Binding-site contacts:
Ligand atom O6 contacts residue ASN171 of chain 1.C at 4.3 Å.
Ligand atom C8 contacts residue TYR144 of chain 1.C at 3.5 Å (hydrophobic).
Ligand atom C8 contacts residue ASN171 of chain 1.C at 4.1 Å.
Ligand atom O5 contacts residue TYR144 of chain 1.C at 2.4 Å (h-bond).
Ligand atom C8 contacts residue PHE169 of chain 1.C at 4.4 Å (hydrophobic).
Ligand atom O7 contacts residue SER180 of chain 1.C at 2.6 Å (h-bond).
Ligand atom C2 contacts residue SER180 of chain 1.C at 3.9 Å.
Ligand atom C4 contacts residue ASN171 of chain 1.C at 4.3 Å.
Ligand atom C3 contacts residue TYR144 of chain 1.C at 4.4 Å (hydrophobic).
Ligand atom N2 contacts residue SER180 of chain 1.C at 2.7 Å (h-bond).
Ligand atom C5 contacts residue ASN171 of chain 1.C at 3.6 Å.
Ligand atom C3 contacts residue ASN171 of chain 1.C at 3.9 Å.
Ligand atom C7 contacts residue TYR144 of chain 1.C at 4.1 Å (hydrophobic).
Ligand atom C5 contacts residue TYR144 of chain 1.C at 3.6 Å (hydrophobic).
Ligand atom O7 contacts residue ASN171 of chain 1.C at 3.6 Å.
Ligand atom C4 contacts residue TYR144 of chain 1.C at 4.2 Å (hydrophobic).
Ligand atom O6 contacts residue TYR144 of chain 1.C at 3.0 Å (h-bond).
Ligand atom C7 contacts residue SER180 of chain 1.C at 2.9 Å.
Ligand atom O5 contacts residue ASN171 of chain 1.C at 2.3 Å (h-bond).
Ligand atom C1 contacts residue TYR144 of chain 1.C at 3.2 Å (hydrophobic).
Ligand atom C6 contacts residue TYR144 of chain 1.C at 3.7 Å (hydrophobic).
Ligand atom C1 contacts residue SER180 of chain 1.C at 4.0 Å.
Ligand atom C7 contacts residue ASN171 of chain 1.C at 3.3 Å.
Ligand atom N2 contacts residue TYR144 of chain 1.C at 3.9 Å.
Ligand atom C8 contacts residue SER180 of chain 1.C at 4.3 Å.
Ligand atom C1 contacts residue ASN171 of chain 1.C at 1.4 Å.
Ligand atom N2 contacts residue ASN171 of chain 1.C at 2.9 Å (h-bond).
Ligand atom C2 contacts residue TYR144 of chain 1.C at 3.3 Å (hydrophobic).
Ligand atom C2 contacts residue ASN171 of chain 1.C at 2.6 Å.

Sequence of chain 1.C:
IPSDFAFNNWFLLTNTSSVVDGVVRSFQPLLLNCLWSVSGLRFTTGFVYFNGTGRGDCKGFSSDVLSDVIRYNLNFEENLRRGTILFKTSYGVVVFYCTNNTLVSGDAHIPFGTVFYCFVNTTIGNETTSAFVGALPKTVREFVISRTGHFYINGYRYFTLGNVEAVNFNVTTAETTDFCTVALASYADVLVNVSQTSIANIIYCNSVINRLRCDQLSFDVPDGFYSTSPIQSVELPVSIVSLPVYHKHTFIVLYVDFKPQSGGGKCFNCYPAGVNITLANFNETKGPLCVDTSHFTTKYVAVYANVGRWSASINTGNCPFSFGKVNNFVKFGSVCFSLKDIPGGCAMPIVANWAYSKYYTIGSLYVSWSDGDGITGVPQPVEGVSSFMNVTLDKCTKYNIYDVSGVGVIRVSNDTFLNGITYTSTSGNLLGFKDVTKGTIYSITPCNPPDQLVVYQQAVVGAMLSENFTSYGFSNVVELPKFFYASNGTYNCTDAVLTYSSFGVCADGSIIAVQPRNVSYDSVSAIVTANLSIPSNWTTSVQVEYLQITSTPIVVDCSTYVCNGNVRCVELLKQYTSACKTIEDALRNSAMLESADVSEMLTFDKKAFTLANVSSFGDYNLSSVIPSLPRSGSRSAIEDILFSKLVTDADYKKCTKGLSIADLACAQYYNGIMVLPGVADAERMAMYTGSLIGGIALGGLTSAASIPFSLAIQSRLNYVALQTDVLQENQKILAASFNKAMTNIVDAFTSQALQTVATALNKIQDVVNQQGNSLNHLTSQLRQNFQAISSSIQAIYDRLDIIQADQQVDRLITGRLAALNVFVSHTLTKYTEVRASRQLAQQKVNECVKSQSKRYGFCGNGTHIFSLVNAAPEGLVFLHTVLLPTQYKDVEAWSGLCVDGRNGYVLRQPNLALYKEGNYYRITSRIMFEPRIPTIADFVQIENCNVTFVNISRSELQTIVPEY

This protein binds this small molecule.
Small molecule (SMILES): CC(=O)N[C@@H]1[C@@H](O)[C@H](O)[C@@H](CO)O[C@H]1O